Binding-site contacts:
Ligand atom N2 contacts residue ASN283 of chain 1.B at 2.8 Å (h-bond).
Ligand atom C3 contacts residue ASN283 of chain 1.B at 3.9 Å.
Ligand atom C7 contacts residue SER311 of chain 1.B at 3.3 Å.
Ligand atom C8 contacts residue THR312 of chain 1.B at 4.4 Å.
Ligand atom O7 contacts residue ASN283 of chain 1.B at 3.9 Å.
Ligand atom C8 contacts residue MET310 of chain 1.B at 4.2 Å (hydrophobic).
Ligand atom O5 contacts residue ASN283 of chain 1.B at 2.3 Å (h-bond).
Ligand atom O6 contacts residue ARG558 of chain 1.B at 3.8 Å.
Ligand atom O7 contacts residue SER311 of chain 1.B at 3.1 Å (h-bond).
Ligand atom C8 contacts residue ASN283 of chain 1.B at 4.3 Å.
Ligand atom C1 contacts residue ILE281 of chain 1.B at 3.7 Å (hydrophobic).
Ligand atom C7 contacts residue ASN283 of chain 1.B at 3.5 Å.
Ligand atom C4 contacts residue ASN283 of chain 1.B at 4.2 Å.
Ligand atom C7 contacts residue THR312 of chain 1.B at 4.3 Å.
Ligand atom C5 contacts residue ILE281 of chain 1.B at 4.1 Å (hydrophobic).
Ligand atom C5 contacts residue ASN283 of chain 1.B at 3.7 Å.
Ligand atom C8 contacts residue SER311 of chain 1.B at 3.5 Å.
Ligand atom O7 contacts residue THR312 of chain 1.B at 3.4 Å.
Ligand atom C2 contacts residue ASN283 of chain 1.B at 2.5 Å.
Ligand atom N2 contacts residue SER311 of chain 1.B at 4.2 Å.
Ligand atom O5 contacts residue ILE281 of chain 1.B at 3.5 Å.
Ligand atom C6 contacts residue ARG558 of chain 1.B at 3.8 Å.
Ligand atom C1 contacts residue ASN283 of chain 1.B at 1.5 Å.

Sequence of chain 1.B:
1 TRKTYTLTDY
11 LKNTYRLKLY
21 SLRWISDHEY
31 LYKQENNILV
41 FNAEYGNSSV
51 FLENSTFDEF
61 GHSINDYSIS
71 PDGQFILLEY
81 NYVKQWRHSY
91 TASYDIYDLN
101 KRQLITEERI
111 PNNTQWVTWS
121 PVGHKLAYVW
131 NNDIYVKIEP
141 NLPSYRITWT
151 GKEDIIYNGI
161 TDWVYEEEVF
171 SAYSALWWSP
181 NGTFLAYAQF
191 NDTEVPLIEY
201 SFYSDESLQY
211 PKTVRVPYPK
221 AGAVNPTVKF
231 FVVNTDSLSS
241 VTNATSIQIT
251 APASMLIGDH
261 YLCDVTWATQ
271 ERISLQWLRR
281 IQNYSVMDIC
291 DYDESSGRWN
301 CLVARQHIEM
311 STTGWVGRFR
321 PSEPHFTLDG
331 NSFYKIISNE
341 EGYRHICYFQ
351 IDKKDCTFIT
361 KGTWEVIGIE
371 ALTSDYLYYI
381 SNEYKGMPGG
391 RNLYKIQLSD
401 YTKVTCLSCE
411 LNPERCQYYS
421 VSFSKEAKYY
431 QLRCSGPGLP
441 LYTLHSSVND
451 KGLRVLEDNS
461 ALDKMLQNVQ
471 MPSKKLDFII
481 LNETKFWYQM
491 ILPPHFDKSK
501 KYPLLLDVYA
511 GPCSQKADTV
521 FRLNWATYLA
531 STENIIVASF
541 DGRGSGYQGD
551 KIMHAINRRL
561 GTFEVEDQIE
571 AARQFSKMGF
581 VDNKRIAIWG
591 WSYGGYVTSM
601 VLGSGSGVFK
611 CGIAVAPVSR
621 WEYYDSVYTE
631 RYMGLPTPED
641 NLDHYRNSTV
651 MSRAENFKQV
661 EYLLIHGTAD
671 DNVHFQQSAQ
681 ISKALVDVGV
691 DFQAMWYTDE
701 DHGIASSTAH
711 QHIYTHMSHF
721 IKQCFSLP

The protein below binds the small molecule below.
Small molecule (SMILES): CC(=O)N[C@@H]1[C@@H](O)[C@H](O)[C@@H](CO)O[C@H]1O